Binding-site contacts:
Ligand atom O6 contacts residue ARG37 of chain 1.C at 2.4 Å (salt-bridge).
Ligand atom O4 contacts residue GDD1 of chain 1.K at 2.9 Å (h-bond).
Ligand atom C2 contacts residue LYS36 of chain 1.C at 3.9 Å.
Ligand atom C3 contacts residue ARG37 of chain 1.C at 4.2 Å.
Ligand atom C5 contacts residue ARG37 of chain 1.C at 3.1 Å.
Ligand atom C4 contacts residue ASN39 of chain 1.C at 4.0 Å.
Ligand atom C6 contacts residue ARG37 of chain 1.C at 3.1 Å.
Ligand atom C2 contacts residue ARG37 of chain 1.C at 3.8 Å.
Ligand atom C2 contacts residue ASN39 of chain 1.C at 2.6 Å.
Ligand atom C1 contacts residue ASN39 of chain 1.C at 1.3 Å.
Ligand atom O2 contacts residue ASN39 of chain 1.C at 3.1 Å (h-bond).
Ligand atom O6 contacts residue ASN39 of chain 1.C at 3.4 Å (h-bond).
Ligand atom C5 contacts residue ASN39 of chain 1.C at 3.2 Å.
Ligand atom C6 contacts residue GDD1 of chain 1.K at 2.6 Å.
Ligand atom O5 contacts residue ARG37 of chain 1.C at 2.5 Å (salt-bridge).
Ligand atom C3 contacts residue LYS36 of chain 1.C at 4.2 Å.
Ligand atom C1 contacts residue ARG37 of chain 1.C at 3.5 Å.
Ligand atom C1 contacts residue THR38 of chain 1.C at 3.6 Å.
Ligand atom O6 contacts residue ARG40 of chain 1.C at 4.0 Å.
Ligand atom O2 contacts residue LYS36 of chain 1.C at 3.0 Å (salt-bridge).
Ligand atom C4 contacts residue GDD1 of chain 1.K at 3.9 Å.
Ligand atom C3 contacts residue ASN39 of chain 1.C at 3.8 Å.
Ligand atom C5 contacts residue GDD1 of chain 1.K at 3.9 Å.
Ligand atom C6 contacts residue ASN39 of chain 1.C at 4.2 Å.
Ligand atom O2 contacts residue THR38 of chain 1.C at 2.3 Å (h-bond).
Ligand atom O3 contacts residue LYS36 of chain 1.C at 3.3 Å (salt-bridge).
Ligand atom C4 contacts residue ARG37 of chain 1.C at 3.5 Å.
Ligand atom C2 contacts residue THR38 of chain 1.C at 3.2 Å.
Ligand atom O5 contacts residue ASN39 of chain 1.C at 1.9 Å (h-bond).
Ligand atom O5 contacts residue GDD1 of chain 1.K at 4.2 Å.
Ligand atom O6 contacts residue GDD1 of chain 1.K at 2.7 Å (h-bond).
Ligand atom O2 contacts residue ARG37 of chain 1.C at 2.8 Å.
Ligand atom O4 contacts residue MG1 of chain 1.J at 3.1 Å.

This protein binds this small molecule.
Small molecule (SMILES): OC[C@H]1O[C@@H](O)[C@@H](O)[C@@H](O)[C@@H]1O

Sequence of chain 1.C:
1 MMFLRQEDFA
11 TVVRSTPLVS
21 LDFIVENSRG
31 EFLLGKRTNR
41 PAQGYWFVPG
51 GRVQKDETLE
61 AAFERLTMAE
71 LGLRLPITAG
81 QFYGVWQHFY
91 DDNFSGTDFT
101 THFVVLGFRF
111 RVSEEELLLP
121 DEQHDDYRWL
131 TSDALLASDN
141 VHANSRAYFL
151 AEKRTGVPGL